Binding-site contacts:
Ligand atom C25 contacts residue HIS60 of chain 1.B at 3.3 Å.
Ligand atom C23 contacts residue TYR62 of chain 1.B at 3.5 Å (hydrophobic).
Ligand atom C30 contacts residue LEU23 of chain 1.B at 3.8 Å (hydrophobic).
Ligand atom C21 contacts residue TYR82 of chain 1.A at 3.7 Å (hydrophobic).
Ligand atom N13 contacts residue TYR62 of chain 1.B at 3.0 Å (h-bond).
Ligand atom C03 contacts residue ARG22 of chain 1.B at 3.4 Å.
Ligand atom N19 contacts residue VAL92 of chain 1.B at 3.6 Å.
Ligand atom C18 contacts residue VAL92 of chain 1.B at 3.6 Å (hydrophobic).
Ligand atom C12 contacts residue TYR62 of chain 1.B at 3.3 Å (hydrophobic).
Ligand atom C30 contacts residue PHE49 of chain 1.A at 3.8 Å (hydrophobic).
Ligand atom C24 contacts residue TYR62 of chain 1.B at 3.1 Å (hydrophobic).
Ligand atom C14 contacts residue TRP90 of chain 1.B at 3.8 Å (hydrophobic).
Ligand atom C04 contacts residue GLU26 of chain 1.B at 3.6 Å.
Ligand atom C02 contacts residue SER52 of chain 1.A at 3.9 Å.
Ligand atom CL01 contacts residue ARG22 of chain 1.B at 3.3 Å.
Ligand atom C18 contacts residue TYR62 of chain 1.B at 3.6 Å (hydrophobic).
Ligand atom C11 contacts residue TYR62 of chain 1.B at 3.4 Å (hydrophobic).
Ligand atom C04 contacts residue SER52 of chain 1.A at 3.2 Å.
Ligand atom C20 contacts residue THR79 of chain 1.A at 3.7 Å.
Ligand atom C29 contacts residue LEU48 of chain 1.A at 3.7 Å (hydrophobic).
Ligand atom C03 contacts residue SER52 of chain 1.A at 3.4 Å.
Ligand atom CL01 contacts residue PHE49 of chain 1.A at 3.7 Å.
Ligand atom C03 contacts residue GLU26 of chain 1.B at 3.5 Å.
Ligand atom C08 contacts residue ILE28 of chain 1.B at 3.9 Å (hydrophobic).
Ligand atom C22 contacts residue TYR82 of chain 1.A at 3.4 Å (hydrophobic).
Ligand atom C25 contacts residue GLU26 of chain 1.B at 3.6 Å.
Ligand atom C24 contacts residue HIS60 of chain 1.B at 3.6 Å.
Ligand atom C23 contacts residue TRP90 of chain 1.B at 3.5 Å (hydrophobic).
Ligand atom C02 contacts residue PHE49 of chain 1.A at 3.9 Å (hydrophobic).
Ligand atom C30 contacts residue LEU48 of chain 1.A at 3.8 Å (hydrophobic).
Ligand atom C05 contacts residue SER52 of chain 1.A at 3.6 Å.
Ligand atom CL01 contacts residue LEU23 of chain 1.B at 3.4 Å.
Ligand atom N09 contacts residue ILE28 of chain 1.B at 3.6 Å.
Ligand atom C25 contacts residue ILE28 of chain 1.B at 3.7 Å (hydrophobic).
Ligand atom O26 contacts residue GLU26 of chain 1.B at 3.1 Å (salt-bridge).
Ligand atom N19 contacts residue TYR62 of chain 1.B at 3.2 Å.
Ligand atom C06 contacts residue SER52 of chain 1.A at 3.9 Å.
Ligand atom C17 contacts residue LEU48 of chain 1.A at 3.9 Å (hydrophobic).
Ligand atom C16 contacts residue TYR62 of chain 1.B at 3.5 Å (hydrophobic).
Ligand atom C10 contacts residue TYR62 of chain 1.B at 3.3 Å (hydrophobic).

A small-molecule ligand and the protein it binds are described below.
Small molecule (SMILES): Cn1c2c(c(=O)n(Cc3ccc(Cl)cc3)c1=O)CN(Cc1cccc(C#N)c1)CC2

Sequence of chain 1.B:
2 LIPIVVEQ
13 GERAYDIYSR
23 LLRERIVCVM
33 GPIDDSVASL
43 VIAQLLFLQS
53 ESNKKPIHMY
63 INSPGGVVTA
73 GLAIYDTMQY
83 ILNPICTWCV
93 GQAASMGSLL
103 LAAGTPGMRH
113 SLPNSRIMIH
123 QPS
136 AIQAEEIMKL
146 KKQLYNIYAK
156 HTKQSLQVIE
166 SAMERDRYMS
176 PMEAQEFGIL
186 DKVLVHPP

Sequence of chain 1.A:
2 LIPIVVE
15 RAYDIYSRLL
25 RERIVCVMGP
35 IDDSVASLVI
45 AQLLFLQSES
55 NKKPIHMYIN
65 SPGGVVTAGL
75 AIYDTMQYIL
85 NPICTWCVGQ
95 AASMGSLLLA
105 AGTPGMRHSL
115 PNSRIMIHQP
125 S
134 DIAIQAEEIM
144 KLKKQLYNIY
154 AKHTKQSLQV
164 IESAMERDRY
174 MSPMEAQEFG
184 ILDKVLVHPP